Binding-site contacts:
Ligand atom C3 contacts residue ASN153 of chain 16.A at 3.9 Å.
Ligand atom O3 contacts residue HIS149 of chain 16.A at 4.0 Å.
Ligand atom O6 contacts residue HIS149 of chain 16.A at 3.2 Å.
Ligand atom C6 contacts residue GLY156 of chain 16.A at 4.0 Å.
Ligand atom C5 contacts residue THR155 of chain 16.A at 4.0 Å.
Ligand atom C2 contacts residue ASN153 of chain 16.A at 2.6 Å.
Ligand atom O5 contacts residue HIS149 of chain 16.A at 3.6 Å.
Ligand atom O5 contacts residue THR155 of chain 16.A at 3.4 Å (h-bond).
Ligand atom O5 contacts residue ASN153 of chain 16.A at 2.2 Å (h-bond).
Ligand atom C3 contacts residue HIS149 of chain 16.A at 4.0 Å.
Ligand atom C4 contacts residue HIS149 of chain 16.A at 3.4 Å.
Ligand atom C1 contacts residue ASN153 of chain 16.A at 1.4 Å.
Ligand atom O6 contacts residue HIS158 of chain 16.A at 4.2 Å.
Ligand atom C5 contacts residue HIS158 of chain 16.A at 4.4 Å.
Ligand atom O5 contacts residue HIS158 of chain 16.A at 3.4 Å.
Ligand atom N2 contacts residue ASN153 of chain 16.A at 3.1 Å (h-bond).
Ligand atom C7 contacts residue ASN153 of chain 16.A at 4.1 Å.
Ligand atom C2 contacts residue HIS149 of chain 16.A at 3.5 Å.
Ligand atom C5 contacts residue ASN153 of chain 16.A at 3.6 Å.
Ligand atom C7 contacts residue HIS149 of chain 16.A at 4.3 Å.
Ligand atom O4 contacts residue HIS149 of chain 16.A at 4.3 Å.
Ligand atom C5 contacts residue GLY156 of chain 16.A at 4.3 Å.
Ligand atom C1 contacts residue HIS149 of chain 16.A at 3.5 Å.
Ligand atom C1 contacts residue HIS158 of chain 16.A at 4.1 Å.
Ligand atom C1 contacts residue THR155 of chain 16.A at 3.3 Å.
Ligand atom N2 contacts residue HIS149 of chain 16.A at 4.3 Å.
Ligand atom C8 contacts residue GLY102 of chain 11.A at 3.6 Å.
Ligand atom C6 contacts residue HIS149 of chain 16.A at 4.3 Å.
Ligand atom O5 contacts residue GLY156 of chain 16.A at 4.2 Å.
Ligand atom O7 contacts residue HIS149 of chain 16.A at 3.3 Å.
Ligand atom C6 contacts residue HIS158 of chain 16.A at 4.2 Å.
Ligand atom C4 contacts residue ASN153 of chain 16.A at 4.2 Å.
Ligand atom C8 contacts residue ASN153 of chain 16.A at 4.4 Å.
Ligand atom C5 contacts residue HIS149 of chain 16.A at 3.6 Å.

A small-molecule ligand and the protein it binds are described below.
Small molecule (SMILES): CC(=O)N[C@H]1[C@H](O[C@H]2[C@H](O)[C@@H](NC(C)=O)CO[C@@H]2CO)O[C@H](CO)[C@@H](O)[C@@H]1O

Sequence of chain 11.A:
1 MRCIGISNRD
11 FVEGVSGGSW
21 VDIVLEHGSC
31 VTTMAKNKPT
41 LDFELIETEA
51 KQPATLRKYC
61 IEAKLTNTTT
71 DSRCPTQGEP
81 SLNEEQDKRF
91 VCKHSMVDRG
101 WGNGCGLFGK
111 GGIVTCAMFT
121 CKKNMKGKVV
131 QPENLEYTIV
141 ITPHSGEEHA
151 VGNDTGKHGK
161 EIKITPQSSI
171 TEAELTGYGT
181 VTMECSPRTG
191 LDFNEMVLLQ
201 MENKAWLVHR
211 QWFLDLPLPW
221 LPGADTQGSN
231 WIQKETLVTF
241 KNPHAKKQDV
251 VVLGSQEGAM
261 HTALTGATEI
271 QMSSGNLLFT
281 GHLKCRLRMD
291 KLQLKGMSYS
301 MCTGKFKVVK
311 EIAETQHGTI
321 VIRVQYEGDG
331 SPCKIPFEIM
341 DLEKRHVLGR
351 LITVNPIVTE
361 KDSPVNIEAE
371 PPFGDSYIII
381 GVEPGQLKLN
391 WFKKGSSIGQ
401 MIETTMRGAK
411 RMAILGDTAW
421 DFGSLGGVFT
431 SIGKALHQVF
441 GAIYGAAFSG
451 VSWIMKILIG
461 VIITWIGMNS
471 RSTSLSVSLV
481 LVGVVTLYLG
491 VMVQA

Sequence of chain 16.A:
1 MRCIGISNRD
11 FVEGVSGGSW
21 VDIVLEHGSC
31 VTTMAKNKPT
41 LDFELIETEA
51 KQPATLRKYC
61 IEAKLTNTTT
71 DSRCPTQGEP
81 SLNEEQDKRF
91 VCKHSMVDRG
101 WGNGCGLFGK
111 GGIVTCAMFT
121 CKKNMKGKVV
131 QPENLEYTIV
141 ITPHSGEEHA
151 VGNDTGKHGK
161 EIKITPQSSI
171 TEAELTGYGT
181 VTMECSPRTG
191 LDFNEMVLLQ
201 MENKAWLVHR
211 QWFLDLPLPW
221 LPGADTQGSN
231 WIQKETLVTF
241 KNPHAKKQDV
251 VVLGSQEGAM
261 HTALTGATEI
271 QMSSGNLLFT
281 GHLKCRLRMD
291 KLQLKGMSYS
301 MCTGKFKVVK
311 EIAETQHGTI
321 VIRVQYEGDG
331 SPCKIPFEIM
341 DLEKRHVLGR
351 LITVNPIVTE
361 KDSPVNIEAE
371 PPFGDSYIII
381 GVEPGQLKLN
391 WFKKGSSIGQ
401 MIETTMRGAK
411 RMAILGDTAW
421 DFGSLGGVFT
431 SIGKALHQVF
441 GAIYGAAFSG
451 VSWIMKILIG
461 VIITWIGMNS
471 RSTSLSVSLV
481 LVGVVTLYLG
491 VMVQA